A small-molecule ligand and the protein it binds are described below.
Small molecule (SMILES): CC(=O)N[C@@H]1[C@@H](O)[C@H](O)[C@@H](CO)O[C@H]1O

Sequence of chain 1.D:
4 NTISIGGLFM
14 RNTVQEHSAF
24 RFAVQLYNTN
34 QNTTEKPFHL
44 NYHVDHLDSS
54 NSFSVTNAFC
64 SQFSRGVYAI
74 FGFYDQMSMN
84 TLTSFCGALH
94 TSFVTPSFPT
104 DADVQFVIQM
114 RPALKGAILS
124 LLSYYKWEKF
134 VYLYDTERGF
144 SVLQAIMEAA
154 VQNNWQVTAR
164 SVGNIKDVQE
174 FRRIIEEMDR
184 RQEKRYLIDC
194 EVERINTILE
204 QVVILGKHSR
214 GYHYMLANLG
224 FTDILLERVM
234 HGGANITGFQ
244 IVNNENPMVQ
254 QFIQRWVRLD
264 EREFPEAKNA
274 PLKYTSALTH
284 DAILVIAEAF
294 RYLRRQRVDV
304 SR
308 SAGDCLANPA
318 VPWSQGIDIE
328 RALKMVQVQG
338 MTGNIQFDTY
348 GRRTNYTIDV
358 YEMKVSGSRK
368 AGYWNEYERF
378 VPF

Binding-site contacts:
Ligand atom O6 contacts residue ASN341 of chain 1.D at 3.0 Å (h-bond).
Ligand atom O6 contacts residue GLN334 of chain 1.D at 3.8 Å.
Ligand atom C2 contacts residue GLN343 of chain 1.D at 4.0 Å.
Ligand atom O7 contacts residue GLN343 of chain 1.D at 3.3 Å (h-bond).
Ligand atom C8 contacts residue ASN352 of chain 1.D at 4.1 Å.
Ligand atom O5 contacts residue ASN352 of chain 1.D at 2.1 Å (h-bond).
Ligand atom C8 contacts residue TYR374 of chain 1.D at 3.0 Å (hydrophobic).
Ligand atom C2 contacts residue ASN352 of chain 1.D at 2.6 Å.
Ligand atom C7 contacts residue GLN343 of chain 1.D at 4.3 Å.
Ligand atom O5 contacts residue GLN343 of chain 1.D at 4.0 Å.
Ligand atom C7 contacts residue TYR374 of chain 1.D at 4.4 Å (hydrophobic).
Ligand atom C6 contacts residue ASN341 of chain 1.D at 4.3 Å.
Ligand atom C6 contacts residue ASN352 of chain 1.D at 4.5 Å.
Ligand atom C1 contacts residue GLN343 of chain 1.D at 3.9 Å.
Ligand atom N2 contacts residue ASN352 of chain 1.D at 3.2 Å (h-bond).
Ligand atom C4 contacts residue GLN334 of chain 1.D at 4.2 Å.
Ligand atom C7 contacts residue ASN352 of chain 1.D at 3.5 Å.
Ligand atom C1 contacts residue ASN352 of chain 1.D at 1.4 Å.
Ligand atom C5 contacts residue ASN352 of chain 1.D at 3.4 Å.
Ligand atom C3 contacts residue ASN352 of chain 1.D at 3.9 Å.
Ligand atom C4 contacts residue ASN352 of chain 1.D at 4.1 Å.
Ligand atom O6 contacts residue GLN336 of chain 1.D at 3.9 Å.
Ligand atom C1 contacts residue ASN341 of chain 1.D at 4.5 Å.
Ligand atom O5 contacts residue ASN341 of chain 1.D at 3.8 Å.
Ligand atom O7 contacts residue ASN352 of chain 1.D at 3.9 Å.